Binding-site contacts:
Ligand atom C2 contacts residue GLU89 of chain 1.A at 3.2 Å.
Ligand atom N3 contacts residue LEU141 of chain 1.A at 3.8 Å.
Ligand atom C2 contacts residue ALA38 of chain 1.A at 3.4 Å (hydrophobic).
Ligand atom OAI contacts residue ALA91 of chain 1.A at 3.4 Å (h-bond).
Ligand atom CBK contacts residue PHE22 of chain 1.A at 3.5 Å (hydrophobic).
Ligand atom CAE contacts residue GLY18 of chain 1.A at 3.6 Å.
Ligand atom N1 contacts residue GLU89 of chain 1.A at 3.6 Å.
Ligand atom CBL contacts residue LEU42 of chain 1.A at 3.8 Å (hydrophobic).
Ligand atom CBG contacts residue GLU59 of chain 1.A at 3.5 Å.
Ligand atom NBF contacts residue GLU59 of chain 1.A at 2.8 Å (salt-bridge).
Ligand atom CAP contacts residue PRO92 of chain 1.A at 3.8 Å (hydrophobic).
Ligand atom CBK contacts residue LEU42 of chain 1.A at 3.5 Å (hydrophobic).
Ligand atom N3 contacts residue LEU88 of chain 1.A at 3.8 Å.
Ligand atom CBB contacts residue LYS40 of chain 1.A at 3.7 Å.
Ligand atom CAV contacts residue VAL25 of chain 1.A at 3.7 Å (hydrophobic).
Ligand atom N1 contacts residue ALA91 of chain 1.A at 3.2 Å (h-bond).
Ligand atom CBE contacts residue GLU59 of chain 1.A at 3.6 Å.
Ligand atom N1 contacts residue TYR90 of chain 1.A at 3.7 Å.
Ligand atom CAP contacts residue GLY94 of chain 1.A at 3.6 Å.
Ligand atom CAM contacts residue LEU17 of chain 1.A at 3.3 Å (hydrophobic).
Ligand atom CAQ contacts residue ALA91 of chain 1.A at 3.5 Å (hydrophobic).
Ligand atom CBH contacts residue LEU56 of chain 1.A at 3.8 Å (hydrophobic).
Ligand atom CAQ contacts residue GLY94 of chain 1.A at 3.5 Å.
Ligand atom NBD contacts residue ASP152 of chain 1.A at 3.5 Å.
Ligand atom CBL contacts residue LEU56 of chain 1.A at 3.7 Å (hydrophobic).
Ligand atom CBB contacts residue ASP152 of chain 1.A at 3.2 Å.
Ligand atom CAB contacts residue THR95 of chain 1.A at 3.7 Å.
Ligand atom CAA contacts residue THR95 of chain 1.A at 3.6 Å.
Ligand atom CAD contacts residue LEU17 of chain 1.A at 3.8 Å (hydrophobic).
Ligand atom C6 contacts residue ALA91 of chain 1.A at 3.8 Å (hydrophobic).
Ligand atom CBC contacts residue LYS40 of chain 1.A at 3.8 Å.
Ligand atom CBH contacts residue GLU59 of chain 1.A at 3.8 Å.
Ligand atom NBD contacts residue GLU59 of chain 1.A at 3.1 Å (salt-bridge).
Ligand atom CBJ contacts residue LEU47 of chain 1.A at 3.8 Å (hydrophobic).
Ligand atom CAY contacts residue LEU88 of chain 1.A at 3.8 Å (hydrophobic).
Ligand atom CAN contacts residue LEU17 of chain 1.A at 3.2 Å (hydrophobic).
Ligand atom OBM contacts residue LYS40 of chain 1.A at 3.0 Å (salt-bridge).
Ligand atom CBG contacts residue LEU56 of chain 1.A at 3.6 Å (hydrophobic).
Ligand atom N1 contacts residue ALA38 of chain 1.A at 3.6 Å.
Ligand atom CBA contacts residue ASP152 of chain 1.A at 3.6 Å.

This small molecule binds to this protein.
Small molecule (SMILES): O=C(Nc1ccccc1)Nc1ccc(CCNc2ncnc3oc(-c4ccccc4)c(-c4ccccc4)c23)cc1

Sequence of chain 1.A:
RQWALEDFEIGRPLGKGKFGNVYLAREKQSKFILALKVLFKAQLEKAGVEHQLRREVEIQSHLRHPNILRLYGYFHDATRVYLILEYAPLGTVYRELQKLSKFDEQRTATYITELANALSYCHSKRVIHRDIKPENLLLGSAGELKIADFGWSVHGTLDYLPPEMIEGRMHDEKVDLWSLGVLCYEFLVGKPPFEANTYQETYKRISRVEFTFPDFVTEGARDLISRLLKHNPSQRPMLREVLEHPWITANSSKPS